This small molecule binds to this protein.
Small molecule (SMILES): CC[C@H](C)[C@H](N)C(=O)O

Sequence of chain 1.A:
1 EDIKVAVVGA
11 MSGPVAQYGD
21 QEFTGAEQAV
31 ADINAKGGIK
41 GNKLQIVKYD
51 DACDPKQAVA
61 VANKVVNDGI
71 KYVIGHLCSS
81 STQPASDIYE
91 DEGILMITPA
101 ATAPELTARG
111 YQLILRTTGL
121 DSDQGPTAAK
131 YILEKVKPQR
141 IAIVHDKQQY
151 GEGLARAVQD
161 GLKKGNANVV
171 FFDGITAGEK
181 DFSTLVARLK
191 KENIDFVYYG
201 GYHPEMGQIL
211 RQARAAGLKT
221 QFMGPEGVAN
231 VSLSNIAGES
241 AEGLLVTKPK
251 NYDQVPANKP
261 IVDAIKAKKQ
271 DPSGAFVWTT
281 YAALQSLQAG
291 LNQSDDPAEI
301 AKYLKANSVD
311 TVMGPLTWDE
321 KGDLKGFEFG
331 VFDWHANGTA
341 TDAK

Binding-site contacts:
Ligand atom CD1 contacts residue ALA100 of chain 1.A at 3.7 Å (hydrophobic).
Ligand atom O contacts residue ALA100 of chain 1.A at 3.7 Å.
Ligand atom N contacts residue TYR150 of chain 1.A at 3.3 Å.
Ligand atom CA contacts residue GLU226 of chain 1.A at 3.7 Å.
Ligand atom O contacts residue TYR150 of chain 1.A at 3.7 Å.
Ligand atom CD1 contacts residue PHE276 of chain 1.A at 3.3 Å (hydrophobic).
Ligand atom CA contacts residue THR102 of chain 1.A at 3.9 Å.
Ligand atom C contacts residue ALA100 of chain 1.A at 4.1 Å (hydrophobic).
Ligand atom CG1 contacts residue LEU77 of chain 1.A at 3.4 Å (hydrophobic).
Ligand atom CG1 contacts residue ALA100 of chain 1.A at 3.3 Å (hydrophobic).
Ligand atom CG1 contacts residue GLU226 of chain 1.A at 4.1 Å.
Ligand atom C contacts residue TYR202 of chain 1.A at 3.8 Å (hydrophobic).
Ligand atom CG2 contacts residue GLY227 of chain 1.A at 3.4 Å.
Ligand atom N contacts residue THR102 of chain 1.A at 3.0 Å (h-bond).
Ligand atom O contacts residue LEU77 of chain 1.A at 3.8 Å.
Ligand atom C contacts residue LEU77 of chain 1.A at 3.9 Å (hydrophobic).
Ligand atom C contacts residue THR102 of chain 1.A at 4.0 Å.
Ligand atom CG1 contacts residue PHE276 of chain 1.A at 4.0 Å (hydrophobic).
Ligand atom O contacts residue SER79 of chain 1.A at 2.5 Å (h-bond).
Ligand atom N contacts residue GLU226 of chain 1.A at 2.6 Å (salt-bridge).
Ligand atom CB contacts residue GLU226 of chain 1.A at 3.9 Å.
Ligand atom CA contacts residue TYR150 of chain 1.A at 3.2 Å (hydrophobic).
Ligand atom C contacts residue CYS78 of chain 1.A at 4.0 Å (hydrophobic).
Ligand atom OXT contacts residue CYS78 of chain 1.A at 3.3 Å.
Ligand atom CD1 contacts residue TYR18 of chain 1.A at 3.6 Å (hydrophobic).
Ligand atom OXT contacts residue SER79 of chain 1.A at 2.9 Å (h-bond).
Ligand atom CB contacts residue TYR202 of chain 1.A at 3.6 Å (hydrophobic).
Ligand atom CG2 contacts residue GLU226 of chain 1.A at 3.4 Å.
Ligand atom O contacts residue ALA101 of chain 1.A at 3.4 Å.
Ligand atom O contacts residue THR102 of chain 1.A at 3.0 Å (h-bond).
Ligand atom CG2 contacts residue TYR202 of chain 1.A at 3.7 Å (hydrophobic).
Ligand atom CD1 contacts residue LEU77 of chain 1.A at 4.0 Å (hydrophobic).
Ligand atom CG2 contacts residue TYR18 of chain 1.A at 3.8 Å (hydrophobic).
Ligand atom C contacts residue SER79 of chain 1.A at 3.4 Å.
Ligand atom CA contacts residue TYR202 of chain 1.A at 4.0 Å (hydrophobic).
Ligand atom CA contacts residue ALA100 of chain 1.A at 3.8 Å (hydrophobic).
Ligand atom C contacts residue TYR150 of chain 1.A at 3.4 Å (hydrophobic).
Ligand atom OXT contacts residue TYR202 of chain 1.A at 2.6 Å (h-bond).
Ligand atom N contacts residue ALA100 of chain 1.A at 2.9 Å (h-bond).
Ligand atom OXT contacts residue TYR150 of chain 1.A at 3.4 Å.